Sequence of chain 1.X:
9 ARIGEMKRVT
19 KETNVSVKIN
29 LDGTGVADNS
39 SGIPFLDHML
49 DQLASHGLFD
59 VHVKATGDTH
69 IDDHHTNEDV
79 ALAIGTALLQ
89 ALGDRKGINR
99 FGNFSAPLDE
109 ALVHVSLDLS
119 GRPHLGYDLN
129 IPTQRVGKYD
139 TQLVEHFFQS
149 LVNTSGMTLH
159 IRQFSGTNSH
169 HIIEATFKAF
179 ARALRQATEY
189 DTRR

Sequence of chain 1.E:
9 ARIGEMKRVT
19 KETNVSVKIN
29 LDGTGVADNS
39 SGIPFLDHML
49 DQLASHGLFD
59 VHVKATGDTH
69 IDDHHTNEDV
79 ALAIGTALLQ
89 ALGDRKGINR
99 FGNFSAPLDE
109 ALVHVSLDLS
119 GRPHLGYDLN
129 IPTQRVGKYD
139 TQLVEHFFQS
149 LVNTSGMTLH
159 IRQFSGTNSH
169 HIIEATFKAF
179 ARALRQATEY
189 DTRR

A protein and the small-molecule ligand that binds it are described below.
Small molecule (SMILES): O=P(O)(O)OC[C@H](O)[C@@H](O)c1cnc[nH]1

Binding-site contacts:
Ligand atom P6 contacts residue LYS176 of chain 1.E at 4.3 Å.
Ligand atom C2 contacts residue GLU20 of chain 1.X at 3.7 Å.
Ligand atom C6 contacts residue HIS169 of chain 1.E at 3.7 Å.
Ligand atom C5 contacts residue HIS73 of chain 1.X at 4.2 Å.
Ligand atom N3 contacts residue MN1 of chain 1.QC at 2.6 Å.
Ligand atom N1 contacts residue HIS168 of chain 1.E at 3.6 Å.
Ligand atom O1 contacts residue HIS46 of chain 1.E at 4.0 Å.
Ligand atom O1 contacts residue GLU172 of chain 1.E at 3.0 Å (salt-bridge).
Ligand atom C6 contacts residue HIS72 of chain 1.X at 3.7 Å.
Ligand atom P6 contacts residue ARG98 of chain 1.Q at 4.0 Å.
Ligand atom O1 contacts residue GLU20 of chain 1.X at 3.9 Å.
Ligand atom O5 contacts residue HIS54 of chain 1.E at 4.2 Å.
Ligand atom O2 contacts residue GLU20 of chain 1.X at 3.9 Å.
Ligand atom C3 contacts residue HIS73 of chain 1.X at 3.5 Å.
Ligand atom N3 contacts residue HIS72 of chain 1.X at 3.6 Å (h-bond).
Ligand atom C4 contacts residue HIS73 of chain 1.X at 3.5 Å.
Ligand atom O5 contacts residue ARG98 of chain 1.Q at 3.7 Å.
Ligand atom C3 contacts residue GLU172 of chain 1.E at 4.0 Å.
Ligand atom C6 contacts residue HIS168 of chain 1.E at 3.7 Å.
Ligand atom C4 contacts residue MN1 of chain 1.PA at 3.2 Å.
Ligand atom N1 contacts residue HIS73 of chain 1.X at 3.4 Å (h-bond).
Ligand atom O4 contacts residue ARG120 of chain 1.Q at 3.4 Å (salt-bridge).
Ligand atom C5 contacts residue GLU76 of chain 1.X at 3.8 Å.
Ligand atom C6 contacts residue MN1 of chain 1.PA at 3.4 Å.
Ligand atom C6 contacts residue MN1 of chain 1.QC at 3.4 Å.
Ligand atom O5 contacts residue LYS176 of chain 1.E at 3.5 Å (salt-bridge).
Ligand atom C4 contacts residue GLU172 of chain 1.E at 3.9 Å.
Ligand atom C3 contacts residue GLU20 of chain 1.X at 3.6 Å.
Ligand atom N1 contacts residue GLU172 of chain 1.E at 3.1 Å (salt-bridge).
Ligand atom C1 contacts residue ARG120 of chain 1.Q at 4.2 Å.
Ligand atom O1 contacts residue HIS73 of chain 1.X at 3.8 Å.
Ligand atom C5 contacts residue MN1 of chain 1.QC at 3.5 Å.
Ligand atom N3 contacts residue HIS169 of chain 1.E at 3.6 Å.
Ligand atom O1 contacts residue MN1 of chain 1.PA at 3.1 Å.
Ligand atom C6 contacts residue GLU172 of chain 1.E at 3.8 Å.
Ligand atom C3 contacts residue MN1 of chain 1.PA at 3.5 Å.
Ligand atom N1 contacts residue MN1 of chain 1.PA at 2.4 Å.
Ligand atom O4 contacts residue ARG98 of chain 1.Q at 3.4 Å (salt-bridge).
Ligand atom N3 contacts residue GLU76 of chain 1.X at 3.6 Å.
Ligand atom C6 contacts residue HIS73 of chain 1.X at 4.2 Å.

Sequence of chain 1.Q:
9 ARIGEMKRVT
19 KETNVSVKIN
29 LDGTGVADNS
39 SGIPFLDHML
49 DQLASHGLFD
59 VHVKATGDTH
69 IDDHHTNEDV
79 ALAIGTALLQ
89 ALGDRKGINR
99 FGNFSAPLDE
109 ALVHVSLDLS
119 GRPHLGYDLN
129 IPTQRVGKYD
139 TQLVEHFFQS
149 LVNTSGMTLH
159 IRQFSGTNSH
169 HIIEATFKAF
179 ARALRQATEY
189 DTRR